Sequence of chain 1.D:
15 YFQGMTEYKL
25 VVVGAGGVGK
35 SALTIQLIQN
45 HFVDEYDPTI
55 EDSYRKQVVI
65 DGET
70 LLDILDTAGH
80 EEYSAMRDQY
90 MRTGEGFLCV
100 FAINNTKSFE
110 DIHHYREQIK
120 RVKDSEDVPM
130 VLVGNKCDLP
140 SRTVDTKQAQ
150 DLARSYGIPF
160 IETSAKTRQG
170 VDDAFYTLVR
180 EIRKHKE

Binding-site contacts:
Ligand atom C5 contacts residue LEU74 of chain 1.D at 4.0 Å (hydrophobic).
Ligand atom O19 contacts residue SER57 of chain 1.D at 3.0 Å (h-bond).
Ligand atom C6 contacts residue TYR89 of chain 1.D at 4.1 Å (hydrophobic).
Ligand atom C9 contacts residue TYR89 of chain 1.D at 4.0 Å (hydrophobic).
Ligand atom O10 contacts residue LEU74 of chain 1.D at 3.8 Å.
Ligand atom C2 contacts residue LEU24 of chain 1.D at 3.6 Å (hydrophobic).
Ligand atom C18 contacts residue SER57 of chain 1.D at 3.9 Å.
Ligand atom O10 contacts residue TYR89 of chain 1.D at 3.7 Å.
Ligand atom C6 contacts residue VAL25 of chain 1.D at 3.5 Å (hydrophobic).
Ligand atom C1 contacts residue ASP72 of chain 1.D at 4.2 Å.
Ligand atom C3 contacts residue LEU74 of chain 1.D at 3.9 Å (hydrophobic).
Ligand atom O15 contacts residue SER57 of chain 1.D at 3.3 Å.
Ligand atom C16 contacts residue GLU55 of chain 1.D at 3.6 Å.
Ligand atom C14 contacts residue LEU74 of chain 1.D at 4.1 Å (hydrophobic).
Ligand atom C2 contacts residue ASP72 of chain 1.D at 3.4 Å.
Ligand atom C17 contacts residue GLU55 of chain 1.D at 3.2 Å.
Ligand atom C9 contacts residue LEU74 of chain 1.D at 4.0 Å (hydrophobic).
Ligand atom C6 contacts residue GLY93 of chain 1.D at 3.8 Å.
Ligand atom C13 contacts residue SER57 of chain 1.D at 3.7 Å.
Ligand atom C18 contacts residue GLU55 of chain 1.D at 3.8 Å.
Ligand atom C5 contacts residue THR92 of chain 1.D at 3.5 Å.
Ligand atom C6 contacts residue THR92 of chain 1.D at 3.8 Å.
Ligand atom C1 contacts residue GLY93 of chain 1.D at 4.2 Å.
Ligand atom C1 contacts residue LYS23 of chain 1.D at 3.6 Å.
Ligand atom C4 contacts residue LEU74 of chain 1.D at 4.1 Å (hydrophobic).
Ligand atom C17 contacts residue ASP56 of chain 1.D at 4.2 Å.
Ligand atom C13 contacts residue LEU74 of chain 1.D at 3.9 Å (hydrophobic).
Ligand atom C18 contacts residue ASP56 of chain 1.D at 4.2 Å.
Ligand atom C6 contacts residue LEU74 of chain 1.D at 4.0 Å (hydrophobic).
Ligand atom C1 contacts residue VAL25 of chain 1.D at 3.5 Å (hydrophobic).
Ligand atom C2 contacts residue LEU74 of chain 1.D at 3.8 Å (hydrophobic).
Ligand atom C14 contacts residue SER57 of chain 1.D at 3.8 Å.
Ligand atom C1 contacts residue LEU74 of chain 1.D at 3.8 Å (hydrophobic).
Ligand atom O10 contacts residue THR92 of chain 1.D at 3.4 Å.
Ligand atom C1 contacts residue LEU24 of chain 1.D at 3.5 Å (hydrophobic).
Ligand atom C3 contacts residue ASP72 of chain 1.D at 3.9 Å.
Ligand atom N12 contacts residue LEU74 of chain 1.D at 3.7 Å.
Ligand atom C16 contacts residue LEU74 of chain 1.D at 4.1 Å (hydrophobic).
Ligand atom C2 contacts residue LYS23 of chain 1.D at 3.8 Å.
Ligand atom N12 contacts residue GLU55 of chain 1.D at 3.9 Å.

The small molecule below binds the protein below.
Small molecule (SMILES): O=C(NC[C@@H]1COc2ccccc2O1)c1ccco1